Binding-site contacts:
Ligand atom C7 contacts residue ASN270 of chain 1.B at 4.1 Å.
Ligand atom O5 contacts residue THR272 of chain 1.B at 3.8 Å.
Ligand atom C2 contacts residue ASN270 of chain 1.B at 2.4 Å.
Ligand atom C3 contacts residue THR272 of chain 1.B at 3.6 Å.
Ligand atom O5 contacts residue PRO90 of chain 1.A at 3.3 Å.
Ligand atom C8 contacts residue ARG103 of chain 1.A at 4.3 Å.
Ligand atom O7 contacts residue SER88 of chain 1.A at 3.7 Å.
Ligand atom C1 contacts residue ASN270 of chain 1.B at 1.4 Å.
Ligand atom C8 contacts residue ILE105 of chain 1.A at 3.7 Å (hydrophobic).
Ligand atom C5 contacts residue ASN270 of chain 1.B at 3.8 Å.
Ligand atom C3 contacts residue SER88 of chain 1.A at 4.4 Å.
Ligand atom C5 contacts residue THR272 of chain 1.B at 3.6 Å.
Ligand atom C2 contacts residue THR272 of chain 1.B at 3.9 Å.
Ligand atom C4 contacts residue THR272 of chain 1.B at 3.9 Å.
Ligand atom O5 contacts residue ASN89 of chain 1.A at 4.5 Å.
Ligand atom C7 contacts residue SER88 of chain 1.A at 3.9 Å.
Ligand atom N2 contacts residue THR272 of chain 1.B at 3.7 Å.
Ligand atom C1 contacts residue SER88 of chain 1.A at 3.2 Å.
Ligand atom C2 contacts residue SER88 of chain 1.A at 3.1 Å.
Ligand atom O4 contacts residue THR272 of chain 1.B at 3.7 Å.
Ligand atom O5 contacts residue ASN270 of chain 1.B at 2.4 Å (h-bond).
Ligand atom N2 contacts residue ASN270 of chain 1.B at 3.0 Å (h-bond).
Ligand atom N2 contacts residue SER88 of chain 1.A at 3.6 Å (h-bond).
Ligand atom C7 contacts residue ILE105 of chain 1.A at 4.3 Å (hydrophobic).
Ligand atom O6 contacts residue PRO90 of chain 1.A at 4.0 Å.
Ligand atom C1 contacts residue SER268 of chain 1.B at 4.1 Å.
Ligand atom O7 contacts residue ARG103 of chain 1.A at 4.5 Å.
Ligand atom C1 contacts residue PRO90 of chain 1.A at 4.0 Å (hydrophobic).
Ligand atom O5 contacts residue SER268 of chain 1.B at 4.4 Å.
Ligand atom O5 contacts residue SER88 of chain 1.A at 3.9 Å.
Ligand atom C1 contacts residue THR272 of chain 1.B at 3.7 Å.
Ligand atom C4 contacts residue ASN270 of chain 1.B at 4.3 Å.
Ligand atom C3 contacts residue ASN270 of chain 1.B at 3.8 Å.

The protein below binds the small molecule below.
Small molecule (SMILES): CC(=O)N[C@H]1[C@H](O[C@H]2[C@H](O)[C@@H](NC(C)=O)CO[C@@H]2CO)O[C@H](CO)[C@@H](O)[C@@H]1O

Sequence of chain 1.A:
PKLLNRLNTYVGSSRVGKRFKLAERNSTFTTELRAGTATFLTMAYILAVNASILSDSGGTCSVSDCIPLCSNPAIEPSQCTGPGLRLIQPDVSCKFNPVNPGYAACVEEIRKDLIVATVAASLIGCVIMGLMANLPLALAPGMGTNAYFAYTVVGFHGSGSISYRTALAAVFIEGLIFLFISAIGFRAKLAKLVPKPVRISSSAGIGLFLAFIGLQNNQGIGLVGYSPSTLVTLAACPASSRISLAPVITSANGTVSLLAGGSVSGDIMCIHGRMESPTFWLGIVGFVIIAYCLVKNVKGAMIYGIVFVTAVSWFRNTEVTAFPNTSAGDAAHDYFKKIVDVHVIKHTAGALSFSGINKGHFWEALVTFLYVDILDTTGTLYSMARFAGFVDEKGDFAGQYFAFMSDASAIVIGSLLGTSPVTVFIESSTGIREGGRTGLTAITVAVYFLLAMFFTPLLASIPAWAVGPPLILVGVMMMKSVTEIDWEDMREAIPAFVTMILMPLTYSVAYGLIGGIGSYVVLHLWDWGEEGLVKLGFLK

Sequence of chain 1.B:
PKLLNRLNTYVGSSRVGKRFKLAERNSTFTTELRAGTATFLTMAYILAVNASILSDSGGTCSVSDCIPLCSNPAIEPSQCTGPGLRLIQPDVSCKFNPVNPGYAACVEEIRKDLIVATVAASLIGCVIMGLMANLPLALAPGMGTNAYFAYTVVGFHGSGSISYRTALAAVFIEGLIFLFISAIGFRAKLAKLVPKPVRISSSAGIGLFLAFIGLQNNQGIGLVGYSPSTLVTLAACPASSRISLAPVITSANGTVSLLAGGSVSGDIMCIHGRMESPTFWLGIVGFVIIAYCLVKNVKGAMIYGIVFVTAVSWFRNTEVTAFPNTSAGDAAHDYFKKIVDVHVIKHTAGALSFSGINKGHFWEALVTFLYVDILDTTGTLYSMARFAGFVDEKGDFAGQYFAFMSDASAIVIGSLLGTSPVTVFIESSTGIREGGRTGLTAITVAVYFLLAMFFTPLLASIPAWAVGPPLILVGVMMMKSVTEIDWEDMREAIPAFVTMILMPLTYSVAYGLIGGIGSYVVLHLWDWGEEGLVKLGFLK